Sequence of chain 2.A:
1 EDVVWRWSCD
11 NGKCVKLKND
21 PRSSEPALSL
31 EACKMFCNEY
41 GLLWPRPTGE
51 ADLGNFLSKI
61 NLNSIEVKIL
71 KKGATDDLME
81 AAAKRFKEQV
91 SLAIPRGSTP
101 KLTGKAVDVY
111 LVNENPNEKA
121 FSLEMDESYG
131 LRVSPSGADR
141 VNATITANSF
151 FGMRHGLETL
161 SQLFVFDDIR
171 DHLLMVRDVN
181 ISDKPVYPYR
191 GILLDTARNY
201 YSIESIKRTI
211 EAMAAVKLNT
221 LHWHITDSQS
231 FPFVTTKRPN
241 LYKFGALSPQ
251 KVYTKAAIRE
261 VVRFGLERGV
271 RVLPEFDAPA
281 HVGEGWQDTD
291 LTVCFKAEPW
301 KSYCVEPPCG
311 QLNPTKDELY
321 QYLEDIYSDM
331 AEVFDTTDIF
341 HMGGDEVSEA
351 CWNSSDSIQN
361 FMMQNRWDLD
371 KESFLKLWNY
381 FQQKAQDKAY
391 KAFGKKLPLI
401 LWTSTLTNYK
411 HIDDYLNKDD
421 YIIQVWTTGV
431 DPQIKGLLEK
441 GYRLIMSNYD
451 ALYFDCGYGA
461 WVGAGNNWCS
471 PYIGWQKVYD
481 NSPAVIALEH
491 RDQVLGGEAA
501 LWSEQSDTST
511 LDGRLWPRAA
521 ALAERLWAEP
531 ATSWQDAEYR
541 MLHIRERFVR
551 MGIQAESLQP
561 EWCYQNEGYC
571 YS

Binding-site contacts:
Ligand atom CAT contacts residue TYR453 of chain 2.A at 3.6 Å (hydrophobic).
Ligand atom CAD contacts residue TRP468 of chain 2.A at 3.3 Å (hydrophobic).
Ligand atom CAN contacts residue TRP468 of chain 2.A at 3.6 Å (hydrophobic).
Ligand atom CBA contacts residue TYR449 of chain 2.A at 3.9 Å (hydrophobic).
Ligand atom CAW contacts residue TRP426 of chain 2.A at 3.9 Å (hydrophobic).
Ligand atom NAX contacts residue GLU346 of chain 2.A at 2.8 Å (salt-bridge).
Ligand atom SAU contacts residue ASP345 of chain 2.A at 3.3 Å (salt-bridge).
Ligand atom CAQ contacts residue TRP426 of chain 2.A at 3.5 Å (hydrophobic).
Ligand atom CAA contacts residue VAL305 of chain 2.A at 3.4 Å (hydrophobic).
Ligand atom NAS contacts residue TYR453 of chain 2.A at 2.6 Å (h-bond).
Ligand atom CAL contacts residue TYR449 of chain 2.A at 3.9 Å (hydrophobic).
Ligand atom CAV contacts residue TRP402 of chain 2.A at 3.3 Å (hydrophobic).
Ligand atom SAU contacts residue TRP426 of chain 2.A at 3.5 Å.
Ligand atom NAR contacts residue TYR453 of chain 2.A at 3.4 Å (h-bond).
Ligand atom SAU contacts residue GLU346 of chain 2.A at 3.2 Å (salt-bridge).
Ligand atom CAV contacts residue ASP345 of chain 2.A at 3.3 Å.
Ligand atom CAJ contacts residue TRP468 of chain 2.A at 3.8 Å (hydrophobic).
Ligand atom CAW contacts residue TRP468 of chain 2.A at 3.8 Å (hydrophobic).
Ligand atom CAV contacts residue TRP426 of chain 2.A at 3.6 Å (hydrophobic).
Ligand atom NAR contacts residue TRP426 of chain 2.A at 3.2 Å.
Ligand atom OAI contacts residue TRP426 of chain 2.A at 3.3 Å.
Ligand atom NAS contacts residue TRP502 of chain 2.A at 3.4 Å.
Ligand atom CAC contacts residue TRP468 of chain 2.A at 3.7 Å (hydrophobic).
Ligand atom CAF contacts residue TRP468 of chain 2.A at 3.2 Å (hydrophobic).
Ligand atom CAV contacts residue TRP502 of chain 2.A at 3.7 Å (hydrophobic).
Ligand atom CAA contacts residue GLU346 of chain 2.A at 3.4 Å.
Ligand atom NAS contacts residue TRP426 of chain 2.A at 3.2 Å.
Ligand atom CAE contacts residue TRP468 of chain 2.A at 3.2 Å (hydrophobic).
Ligand atom NAR contacts residue TRP502 of chain 2.A at 3.7 Å.
Ligand atom NAB contacts residue TRP468 of chain 2.A at 3.9 Å.
Ligand atom CAT contacts residue TRP502 of chain 2.A at 3.6 Å (hydrophobic).
Ligand atom NAX contacts residue VAL305 of chain 2.A at 3.7 Å.
Ligand atom CAY contacts residue GLU346 of chain 2.A at 3.8 Å.
Ligand atom CAT contacts residue ASP345 of chain 2.A at 3.6 Å.
Ligand atom CAM contacts residue TRP468 of chain 2.A at 3.5 Å (hydrophobic).
Ligand atom CAG contacts residue TRP468 of chain 2.A at 3.6 Å (hydrophobic).
Ligand atom CAV contacts residue TYR453 of chain 2.A at 3.9 Å (hydrophobic).
Ligand atom CAT contacts residue TRP426 of chain 2.A at 3.7 Å (hydrophobic).
Ligand atom OAH contacts residue TRP468 of chain 2.A at 3.9 Å.
Ligand atom CAW contacts residue GLU346 of chain 2.A at 3.4 Å.

The small molecule below binds the protein below.
Small molecule (SMILES): Cc1nnc(CNCCN2C(=O)c3cccc4c(N(C)C)ccc(c34)C2=O)s1